The protein below binds the small molecule below.
Small molecule (SMILES): CC(=O)N[C@H]1[C@H](O[C@H]2[C@H](O)[C@@H](NC(C)=O)CO[C@@H]2CO)O[C@H](CO)[C@@H](O)[C@@H]1O

Binding-site contacts:
Ligand atom C1 contacts residue ASN1134 of chain 1.D at 1.4 Å.
Ligand atom C8 contacts residue VAL1133 of chain 1.D at 4.4 Å (hydrophobic).
Ligand atom O7 contacts residue ASN1134 of chain 1.D at 3.2 Å (h-bond).
Ligand atom C5 contacts residue ASN1134 of chain 1.D at 3.6 Å.
Ligand atom C7 contacts residue ASN1134 of chain 1.D at 3.1 Å.
Ligand atom N2 contacts residue ASN1134 of chain 1.D at 2.9 Å (h-bond).
Ligand atom C4 contacts residue ASN1134 of chain 1.D at 4.2 Å.
Ligand atom C3 contacts residue ASN1134 of chain 1.D at 3.8 Å.
Ligand atom C8 contacts residue ILE1132 of chain 1.D at 4.0 Å (hydrophobic).
Ligand atom O5 contacts residue ASN1134 of chain 1.D at 2.3 Å (h-bond).
Ligand atom C8 contacts residue ASN1134 of chain 1.D at 3.8 Å.
Ligand atom C2 contacts residue ASN1134 of chain 1.D at 2.4 Å.

Sequence of chain 1.D:
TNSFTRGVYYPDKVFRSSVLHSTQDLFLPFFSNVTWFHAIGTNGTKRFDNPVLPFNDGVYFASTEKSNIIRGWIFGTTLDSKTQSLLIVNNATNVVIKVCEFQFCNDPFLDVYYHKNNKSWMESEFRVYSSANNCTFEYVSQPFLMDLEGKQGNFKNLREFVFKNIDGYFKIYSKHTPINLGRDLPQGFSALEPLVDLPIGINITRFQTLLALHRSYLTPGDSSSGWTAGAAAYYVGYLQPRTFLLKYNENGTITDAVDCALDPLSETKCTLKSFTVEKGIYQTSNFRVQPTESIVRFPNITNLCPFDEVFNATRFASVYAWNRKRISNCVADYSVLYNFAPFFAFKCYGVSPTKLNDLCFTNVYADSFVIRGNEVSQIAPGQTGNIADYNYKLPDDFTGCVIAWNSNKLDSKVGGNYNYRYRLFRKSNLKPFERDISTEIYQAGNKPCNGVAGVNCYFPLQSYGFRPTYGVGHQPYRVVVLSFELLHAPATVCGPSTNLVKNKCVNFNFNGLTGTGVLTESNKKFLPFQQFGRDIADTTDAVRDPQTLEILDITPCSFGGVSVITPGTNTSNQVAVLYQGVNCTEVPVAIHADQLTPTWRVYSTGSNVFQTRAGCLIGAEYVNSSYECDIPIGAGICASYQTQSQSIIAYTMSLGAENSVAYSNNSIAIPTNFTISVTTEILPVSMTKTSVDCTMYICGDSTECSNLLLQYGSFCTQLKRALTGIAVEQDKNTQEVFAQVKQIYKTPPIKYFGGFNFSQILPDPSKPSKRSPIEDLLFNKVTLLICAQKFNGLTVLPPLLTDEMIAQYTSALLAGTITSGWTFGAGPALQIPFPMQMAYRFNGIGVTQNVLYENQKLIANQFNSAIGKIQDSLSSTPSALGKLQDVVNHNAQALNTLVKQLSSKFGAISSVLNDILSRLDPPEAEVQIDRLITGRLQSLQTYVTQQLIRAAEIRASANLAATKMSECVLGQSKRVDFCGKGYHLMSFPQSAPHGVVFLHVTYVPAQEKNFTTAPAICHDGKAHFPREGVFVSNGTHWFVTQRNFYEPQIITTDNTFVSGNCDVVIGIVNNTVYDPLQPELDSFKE